Sequence of chain 1.G:
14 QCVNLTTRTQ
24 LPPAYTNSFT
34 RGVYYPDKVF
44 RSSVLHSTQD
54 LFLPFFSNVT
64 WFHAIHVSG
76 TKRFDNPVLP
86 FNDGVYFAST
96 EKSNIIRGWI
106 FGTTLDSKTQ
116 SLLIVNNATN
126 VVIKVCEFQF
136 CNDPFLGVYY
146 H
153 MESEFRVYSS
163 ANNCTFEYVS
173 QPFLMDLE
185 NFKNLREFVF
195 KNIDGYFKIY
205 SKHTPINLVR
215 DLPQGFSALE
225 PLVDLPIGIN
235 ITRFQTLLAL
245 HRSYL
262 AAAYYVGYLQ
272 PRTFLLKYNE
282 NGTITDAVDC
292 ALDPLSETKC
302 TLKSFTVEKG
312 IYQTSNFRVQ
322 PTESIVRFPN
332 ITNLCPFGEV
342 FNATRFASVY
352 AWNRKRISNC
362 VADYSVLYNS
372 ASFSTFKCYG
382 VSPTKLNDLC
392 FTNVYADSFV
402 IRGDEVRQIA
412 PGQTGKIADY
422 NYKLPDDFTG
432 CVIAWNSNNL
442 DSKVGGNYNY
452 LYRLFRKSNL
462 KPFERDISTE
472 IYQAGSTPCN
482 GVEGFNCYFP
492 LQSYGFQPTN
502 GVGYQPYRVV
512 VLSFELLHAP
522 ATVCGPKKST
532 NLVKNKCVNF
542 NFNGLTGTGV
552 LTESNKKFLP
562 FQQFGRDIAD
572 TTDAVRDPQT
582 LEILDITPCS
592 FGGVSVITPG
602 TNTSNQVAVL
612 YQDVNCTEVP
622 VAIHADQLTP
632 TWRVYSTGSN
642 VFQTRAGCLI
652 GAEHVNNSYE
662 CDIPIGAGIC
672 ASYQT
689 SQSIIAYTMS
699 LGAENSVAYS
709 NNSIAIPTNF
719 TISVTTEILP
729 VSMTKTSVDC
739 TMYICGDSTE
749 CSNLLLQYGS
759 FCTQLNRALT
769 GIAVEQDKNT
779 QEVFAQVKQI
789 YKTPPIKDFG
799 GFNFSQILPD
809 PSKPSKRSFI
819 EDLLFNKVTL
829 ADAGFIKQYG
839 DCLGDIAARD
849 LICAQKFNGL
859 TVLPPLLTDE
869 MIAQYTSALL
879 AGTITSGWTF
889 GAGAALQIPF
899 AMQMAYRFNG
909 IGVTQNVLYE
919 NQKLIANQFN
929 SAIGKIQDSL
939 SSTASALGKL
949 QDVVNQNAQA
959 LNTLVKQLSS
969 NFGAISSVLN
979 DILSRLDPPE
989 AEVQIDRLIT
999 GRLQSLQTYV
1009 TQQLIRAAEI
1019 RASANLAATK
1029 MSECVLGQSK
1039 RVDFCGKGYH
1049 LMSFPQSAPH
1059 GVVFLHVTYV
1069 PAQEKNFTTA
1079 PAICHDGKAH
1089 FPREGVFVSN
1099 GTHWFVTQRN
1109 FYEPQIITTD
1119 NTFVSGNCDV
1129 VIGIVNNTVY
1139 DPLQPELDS

This protein binds this small molecule.
Small molecule (SMILES): CC(=O)N[C@@H]1[C@@H](O)[C@H](O)[C@@H](CO)O[C@H]1O

Binding-site contacts:
Ligand atom O7 contacts residue ASN616 of chain 1.G at 3.6 Å.
Ligand atom C4 contacts residue ASN616 of chain 1.G at 4.2 Å.
Ligand atom N2 contacts residue ASN616 of chain 1.G at 2.9 Å (h-bond).
Ligand atom C7 contacts residue ASN616 of chain 1.G at 3.4 Å.
Ligand atom C3 contacts residue ASN616 of chain 1.G at 3.8 Å.
Ligand atom O5 contacts residue THR618 of chain 1.G at 4.0 Å.
Ligand atom C2 contacts residue ASN616 of chain 1.G at 2.5 Å.
Ligand atom O5 contacts residue ASN616 of chain 1.G at 2.4 Å (h-bond).
Ligand atom C1 contacts residue ASN616 of chain 1.G at 1.4 Å.
Ligand atom C5 contacts residue ASN616 of chain 1.G at 3.7 Å.